Binding-site contacts:
Ligand atom C24 contacts residue ILE170 of chain 1.B at 4.0 Å (hydrophobic).
Ligand atom F1 contacts residue ILE170 of chain 1.B at 3.8 Å.
Ligand atom C21 contacts residue SER368 of chain 1.B at 3.8 Å.
Ligand atom F1 contacts residue LEU305 of chain 1.B at 3.6 Å.
Ligand atom C7 contacts residue VAL308 of chain 1.B at 3.6 Å (hydrophobic).
Ligand atom C12 contacts residue LEU105 of chain 1.B at 3.9 Å (hydrophobic).
Ligand atom N1 contacts residue VAL367 of chain 1.B at 4.0 Å.
Ligand atom C5 contacts residue VAL159 of chain 1.B at 4.0 Å (hydrophobic).
Ligand atom C1 contacts residue ASN256 of chain 1.B at 3.5 Å.
Ligand atom C4 contacts residue VAL308 of chain 1.B at 3.8 Å (hydrophobic).
Ligand atom N3 contacts residue ARG166 of chain 1.B at 3.0 Å (salt-bridge).
Ligand atom C5 contacts residue LEU162 of chain 1.B at 4.0 Å (hydrophobic).
Ligand atom C26 contacts residue LEU263 of chain 1.B at 4.0 Å (hydrophobic).
Ligand atom C17 contacts residue VAL367 of chain 1.B at 3.9 Å (hydrophobic).
Ligand atom C1 contacts residue LEU305 of chain 1.B at 3.2 Å (hydrophobic).
Ligand atom C15 contacts residue ARG166 of chain 1.B at 3.2 Å.
Ligand atom C19 contacts residue ARG166 of chain 1.B at 3.6 Å.
Ligand atom C6 contacts residue VAL308 of chain 1.B at 3.3 Å (hydrophobic).
Ligand atom C23 contacts residue PHE371 of chain 1.B at 3.6 Å (hydrophobic).
Ligand atom C7 contacts residue LEU162 of chain 1.B at 4.0 Å (hydrophobic).
Ligand atom O1 contacts residue LEU305 of chain 1.B at 3.9 Å.
Ligand atom C1 contacts residue SER163 of chain 1.B at 4.0 Å.
Ligand atom C13 contacts residue ARG166 of chain 1.B at 3.6 Å.
Ligand atom C12 contacts residue LEU162 of chain 1.B at 3.4 Å (hydrophobic).
Ligand atom C5 contacts residue VAL308 of chain 1.B at 3.6 Å (hydrophobic).
Ligand atom C3 contacts residue VAL308 of chain 1.B at 3.9 Å (hydrophobic).
Ligand atom C6 contacts residue VAL159 of chain 1.B at 3.2 Å (hydrophobic).
Ligand atom F1 contacts residue ARG166 of chain 1.B at 2.7 Å.
Ligand atom C4 contacts residue LEU162 of chain 1.B at 3.7 Å (hydrophobic).
Ligand atom C2 contacts residue LEU162 of chain 1.B at 3.7 Å (hydrophobic).
Ligand atom C14 contacts residue ARG166 of chain 1.B at 3.1 Å.
Ligand atom C3 contacts residue LEU162 of chain 1.B at 3.6 Å (hydrophobic).
Ligand atom C11 contacts residue LEU105 of chain 1.B at 3.6 Å (hydrophobic).
Ligand atom C24 contacts residue ARG166 of chain 1.B at 3.4 Å.
Ligand atom C22 contacts residue LEU105 of chain 1.B at 3.9 Å (hydrophobic).
Ligand atom N2 contacts residue ARG166 of chain 1.B at 3.4 Å (salt-bridge).
Ligand atom C16 contacts residue ARG166 of chain 1.B at 3.5 Å.
Ligand atom C21 contacts residue PHE371 of chain 1.B at 3.9 Å (hydrophobic).
Ligand atom C25 contacts residue ILE170 of chain 1.B at 2.9 Å (hydrophobic).
Ligand atom C20 contacts residue ARG166 of chain 1.B at 3.0 Å.

This protein binds this small molecule.
Small molecule (SMILES): COc1ccccc1C1CCN(c2nc(C3(F)CC3)nc3ccc(N(C)CCO)cc23)CC1

Sequence of chain 1.B:
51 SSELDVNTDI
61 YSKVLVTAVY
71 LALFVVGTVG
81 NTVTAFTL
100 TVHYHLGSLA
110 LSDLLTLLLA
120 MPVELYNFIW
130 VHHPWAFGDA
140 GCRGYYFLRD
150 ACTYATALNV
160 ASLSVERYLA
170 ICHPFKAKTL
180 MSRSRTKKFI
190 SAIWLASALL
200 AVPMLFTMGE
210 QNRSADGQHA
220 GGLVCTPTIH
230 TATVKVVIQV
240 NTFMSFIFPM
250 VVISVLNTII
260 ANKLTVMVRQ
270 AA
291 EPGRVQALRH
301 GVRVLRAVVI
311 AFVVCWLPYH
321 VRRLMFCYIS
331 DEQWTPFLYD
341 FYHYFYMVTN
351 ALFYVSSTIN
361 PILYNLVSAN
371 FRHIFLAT